Sequence of chain 1.A:
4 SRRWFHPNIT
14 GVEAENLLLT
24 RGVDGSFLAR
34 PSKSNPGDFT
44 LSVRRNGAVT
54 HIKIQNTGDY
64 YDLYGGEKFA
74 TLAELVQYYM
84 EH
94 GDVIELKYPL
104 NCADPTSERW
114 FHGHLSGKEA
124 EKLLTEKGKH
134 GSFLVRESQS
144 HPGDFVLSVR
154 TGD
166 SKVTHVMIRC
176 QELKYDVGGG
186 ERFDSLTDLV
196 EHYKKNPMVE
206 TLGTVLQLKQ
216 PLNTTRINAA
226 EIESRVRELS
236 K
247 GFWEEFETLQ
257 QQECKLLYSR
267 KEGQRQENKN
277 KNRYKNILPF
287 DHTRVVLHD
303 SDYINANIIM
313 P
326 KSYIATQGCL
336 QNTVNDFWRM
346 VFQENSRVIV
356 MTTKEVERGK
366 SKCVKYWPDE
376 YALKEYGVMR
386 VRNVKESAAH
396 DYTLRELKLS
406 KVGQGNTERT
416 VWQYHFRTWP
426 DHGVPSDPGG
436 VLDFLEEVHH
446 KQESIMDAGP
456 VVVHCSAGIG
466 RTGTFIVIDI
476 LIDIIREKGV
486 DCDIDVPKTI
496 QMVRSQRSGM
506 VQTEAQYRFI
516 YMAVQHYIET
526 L

Binding-site contacts:
Ligand atom N3 contacts residue ARG112 of chain 1.A at 3.0 Å (salt-bridge).
Ligand atom C9 contacts residue THR254 of chain 1.A at 3.9 Å.
Ligand atom C5 contacts residue THR254 of chain 1.A at 3.6 Å.
Ligand atom C13 contacts residue ARG112 of chain 1.A at 3.7 Å.
Ligand atom C15 contacts residue ARG112 of chain 1.A at 3.9 Å.
Ligand atom C1 contacts residue THR254 of chain 1.A at 3.6 Å.
Ligand atom N11 contacts residue ARG112 of chain 1.A at 3.4 Å (salt-bridge).
Ligand atom C12 contacts residue ARG112 of chain 1.A at 3.6 Å.
Ligand atom CL2 contacts residue GLN496 of chain 1.A at 3.5 Å.
Ligand atom C17 contacts residue LYS493 of chain 1.A at 3.6 Å.
Ligand atom C14 contacts residue PRO492 of chain 1.A at 3.6 Å (hydrophobic).
Ligand atom C2 contacts residue THR220 of chain 1.A at 3.6 Å.
Ligand atom C14 contacts residue ARG112 of chain 1.A at 3.7 Å.
Ligand atom N6 contacts residue THR220 of chain 1.A at 3.9 Å.
Ligand atom C18 contacts residue ARG112 of chain 1.A at 3.6 Å.
Ligand atom S10 contacts residue ARG112 of chain 1.A at 3.8 Å.
Ligand atom C8 contacts residue THR219 of chain 1.A at 3.2 Å.
Ligand atom C18 contacts residue LYS493 of chain 1.A at 3.4 Å.
Ligand atom N11 contacts residue THR219 of chain 1.A at 2.8 Å (h-bond).
Ligand atom N4 contacts residue ARG112 of chain 1.A at 3.5 Å (salt-bridge).
Ligand atom C17 contacts residue ASP490 of chain 1.A at 3.8 Å.
Ligand atom C5 contacts residue GLU251 of chain 1.A at 3.3 Å.
Ligand atom C15 contacts residue LYS493 of chain 1.A at 3.9 Å.
Ligand atom C9 contacts residue PRO492 of chain 1.A at 3.7 Å (hydrophobic).
Ligand atom C9 contacts residue LEU255 of chain 1.A at 3.7 Å (hydrophobic).
Ligand atom C2 contacts residue THR254 of chain 1.A at 3.5 Å.
Ligand atom C17 contacts residue THR220 of chain 1.A at 3.7 Å.
Ligand atom C14 contacts residue THR220 of chain 1.A at 3.6 Å.
Ligand atom CL2 contacts residue GLN258 of chain 1.A at 3.7 Å.
Ligand atom C8 contacts residue ARG112 of chain 1.A at 3.8 Å.
Ligand atom C9 contacts residue GLU251 of chain 1.A at 3.5 Å.
Ligand atom N6 contacts residue THR219 of chain 1.A at 3.8 Å.
Ligand atom C17 contacts residue ARG112 of chain 1.A at 3.5 Å.
Ligand atom C7 contacts residue ARG112 of chain 1.A at 3.9 Å.
Ligand atom C5 contacts residue THR220 of chain 1.A at 3.7 Å.
Ligand atom N3 contacts residue THR254 of chain 1.A at 3.8 Å.
Ligand atom N6 contacts residue THR254 of chain 1.A at 3.9 Å.
Ligand atom N4 contacts residue THR219 of chain 1.A at 3.7 Å.
Ligand atom C17 contacts residue ASN218 of chain 1.A at 3.9 Å.
Ligand atom C1 contacts residue ARG112 of chain 1.A at 3.9 Å.

The protein below binds the small molecule below.
Small molecule (SMILES): Nc1nc2ccc(Sc3cccc(Cl)c3Cl)nc2[nH]1